Binding-site contacts:
Ligand atom C2 contacts residue MET34 of chain 1.E at 3.5 Å (hydrophobic).
Ligand atom C25 contacts residue LEU25 of chain 1.D at 4.4 Å (hydrophobic).
Ligand atom C22 contacts residue LEU10 of chain 1.D at 4.4 Å (hydrophobic).
Ligand atom C16 contacts residue TRP3 of chain 1.E at 3.5 Å (hydrophobic).
Ligand atom C1 contacts residue MET34 of chain 1.E at 4.2 Å (hydrophobic).
Ligand atom C27 contacts residue LEU25 of chain 1.D at 4.1 Å (hydrophobic).
Ligand atom C6 contacts residue MET1 of chain 1.E at 3.6 Å (hydrophobic).
Ligand atom C26 contacts residue SER26 of chain 1.D at 3.6 Å.
Ligand atom C15 contacts residue TRP3 of chain 1.E at 3.5 Å (hydrophobic).
Ligand atom C24 contacts residue LEU10 of chain 1.D at 3.6 Å (hydrophobic).
Ligand atom C21 contacts residue PHE29 of chain 1.D at 3.2 Å (hydrophobic).
Ligand atom C25 contacts residue PHE29 of chain 1.D at 4.4 Å (hydrophobic).
Ligand atom C15 contacts residue LEU9 of chain 1.D at 3.7 Å (hydrophobic).
Ligand atom C16 contacts residue LEU9 of chain 1.D at 3.7 Å (hydrophobic).
Ligand atom C25 contacts residue SER26 of chain 1.D at 4.2 Å.
Ligand atom C18 contacts residue PHE29 of chain 1.D at 4.4 Å (hydrophobic).
Ligand atom C26 contacts residue LEU10 of chain 1.D at 4.3 Å (hydrophobic).
Ligand atom C26 contacts residue LEU25 of chain 1.D at 3.9 Å (hydrophobic).
Ligand atom C27 contacts residue PHE29 of chain 1.D at 4.2 Å (hydrophobic).
Ligand atom C22 contacts residue PHE29 of chain 1.D at 4.4 Å (hydrophobic).
Ligand atom C6 contacts residue LEU6 of chain 1.E at 3.9 Å (hydrophobic).
Ligand atom C1 contacts residue ILE30 of chain 1.E at 3.9 Å (hydrophobic).
Ligand atom C14 contacts residue TRP3 of chain 1.E at 3.9 Å (hydrophobic).
Ligand atom C7 contacts residue MET1 of chain 1.E at 4.2 Å (hydrophobic).
Ligand atom C27 contacts residue ARG142 of chain 1.D at 4.0 Å.
Ligand atom C2 contacts residue ILE30 of chain 1.E at 4.1 Å (hydrophobic).
Ligand atom C23 contacts residue PHE29 of chain 1.D at 3.7 Å (hydrophobic).
Ligand atom C7 contacts residue LEU6 of chain 1.E at 3.8 Å (hydrophobic).
Ligand atom C21 contacts residue SER85 of chain 1.D at 3.5 Å.
Ligand atom C20 contacts residue PHE29 of chain 1.D at 3.8 Å (hydrophobic).
Ligand atom C17 contacts residue TRP3 of chain 1.E at 4.2 Å (hydrophobic).

Sequence of chain 1.E:
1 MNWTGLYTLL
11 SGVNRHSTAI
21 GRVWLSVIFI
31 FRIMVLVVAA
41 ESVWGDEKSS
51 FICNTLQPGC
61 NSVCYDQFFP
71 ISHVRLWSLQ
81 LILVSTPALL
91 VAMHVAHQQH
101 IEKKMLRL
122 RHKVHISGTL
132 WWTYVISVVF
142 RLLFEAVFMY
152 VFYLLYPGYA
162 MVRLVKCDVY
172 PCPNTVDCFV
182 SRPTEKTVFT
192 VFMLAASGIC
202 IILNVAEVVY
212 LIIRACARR

Sequence of chain 1.D:
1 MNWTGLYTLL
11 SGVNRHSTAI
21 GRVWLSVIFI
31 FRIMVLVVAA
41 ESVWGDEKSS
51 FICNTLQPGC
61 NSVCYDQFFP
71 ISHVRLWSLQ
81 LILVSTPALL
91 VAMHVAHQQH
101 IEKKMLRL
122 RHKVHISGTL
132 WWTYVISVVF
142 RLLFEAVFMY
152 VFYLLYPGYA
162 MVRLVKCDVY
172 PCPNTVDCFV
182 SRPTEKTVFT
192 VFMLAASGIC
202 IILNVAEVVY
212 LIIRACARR

This protein binds this small molecule.
Small molecule (SMILES): CC(C)CCC[C@@H](C)[C@H]1CC[C@H]2[C@@H]3CC=C4C[C@@H](O)CC[C@]4(C)[C@H]3CC[C@]12C